Binding-site contacts:
Ligand atom C1 contacts residue TRP23 of chain 1.A at 3.8 Å (hydrophobic).
Ligand atom C2 contacts residue ASN20 of chain 1.A at 2.5 Å.
Ligand atom C6 contacts residue ALA19 of chain 1.A at 4.1 Å (hydrophobic).
Ligand atom C8 contacts residue SER22 of chain 1.A at 3.9 Å.
Ligand atom C4 contacts residue ASN20 of chain 1.A at 4.2 Å.
Ligand atom C5 contacts residue TRP23 of chain 1.A at 3.9 Å (hydrophobic).
Ligand atom O5 contacts residue ASN20 of chain 1.A at 2.3 Å (h-bond).
Ligand atom O5 contacts residue TRP23 of chain 1.A at 3.9 Å.
Ligand atom C7 contacts residue SER22 of chain 1.A at 4.4 Å.
Ligand atom C1 contacts residue ASN20 of chain 1.A at 1.4 Å.
Ligand atom N2 contacts residue ASN20 of chain 1.A at 3.1 Å (h-bond).
Ligand atom N2 contacts residue SER22 of chain 1.A at 4.4 Å.
Ligand atom O6 contacts residue ALA19 of chain 1.A at 3.9 Å.
Ligand atom C3 contacts residue ASN20 of chain 1.A at 3.8 Å.
Ligand atom O5 contacts residue ALA19 of chain 1.A at 3.6 Å.
Ligand atom C6 contacts residue TRP23 of chain 1.A at 4.0 Å (hydrophobic).
Ligand atom C1 contacts residue ALA19 of chain 1.A at 4.5 Å (hydrophobic).
Ligand atom C7 contacts residue ASN20 of chain 1.A at 3.5 Å.
Ligand atom C5 contacts residue ASN20 of chain 1.A at 3.7 Å.
Ligand atom C5 contacts residue ALA19 of chain 1.A at 4.5 Å (hydrophobic).
Ligand atom O7 contacts residue ASN20 of chain 1.A at 3.4 Å (h-bond).

This small molecule binds to this protein.
Small molecule (SMILES): CC(=O)N[C@@H]1[C@@H](O)[C@H](O)[C@@H](CO)O[C@H]1O

Sequence of chain 1.A:
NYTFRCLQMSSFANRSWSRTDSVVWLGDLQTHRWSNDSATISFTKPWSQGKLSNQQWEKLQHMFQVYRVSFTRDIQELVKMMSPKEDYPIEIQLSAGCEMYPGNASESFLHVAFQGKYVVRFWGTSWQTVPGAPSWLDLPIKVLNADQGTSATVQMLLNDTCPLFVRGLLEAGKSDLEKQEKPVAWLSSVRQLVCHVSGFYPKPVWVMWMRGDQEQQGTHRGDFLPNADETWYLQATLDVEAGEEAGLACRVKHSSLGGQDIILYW